This protein binds this small molecule.
Small molecule (SMILES): CC(=O)N[C@H]1[C@H](O[C@H]2[C@H](O)[C@@H](NC(C)=O)CO[C@@H]2CO)O[C@H](CO)[C@@H](O)[C@@H]1O

Binding-site contacts:
Ligand atom C8 contacts residue ASN793 of chain 1.C at 4.2 Å.
Ligand atom C7 contacts residue ASN793 of chain 1.C at 3.8 Å.
Ligand atom O5 contacts residue GLN796 of chain 1.C at 4.5 Å.
Ligand atom O6 contacts residue GLN796 of chain 1.C at 4.4 Å.
Ligand atom C1 contacts residue SER795 of chain 1.C at 3.3 Å.
Ligand atom C5 contacts residue SER795 of chain 1.C at 3.3 Å.
Ligand atom C3 contacts residue ASN793 of chain 1.C at 3.8 Å.
Ligand atom O5 contacts residue SER795 of chain 1.C at 3.1 Å (h-bond).
Ligand atom C5 contacts residue ASN793 of chain 1.C at 3.7 Å.
Ligand atom C1 contacts residue ASN793 of chain 1.C at 1.4 Å.
Ligand atom N2 contacts residue ASN793 of chain 1.C at 2.9 Å (h-bond).
Ligand atom C6 contacts residue SER795 of chain 1.C at 4.0 Å.
Ligand atom C2 contacts residue ASN793 of chain 1.C at 2.5 Å.
Ligand atom C6 contacts residue GLN796 of chain 1.C at 3.3 Å.
Ligand atom C5 contacts residue GLN796 of chain 1.C at 4.1 Å.
Ligand atom O5 contacts residue ASN793 of chain 1.C at 2.4 Å (h-bond).
Ligand atom C4 contacts residue ASN793 of chain 1.C at 4.2 Å.

Sequence of chain 1.C:
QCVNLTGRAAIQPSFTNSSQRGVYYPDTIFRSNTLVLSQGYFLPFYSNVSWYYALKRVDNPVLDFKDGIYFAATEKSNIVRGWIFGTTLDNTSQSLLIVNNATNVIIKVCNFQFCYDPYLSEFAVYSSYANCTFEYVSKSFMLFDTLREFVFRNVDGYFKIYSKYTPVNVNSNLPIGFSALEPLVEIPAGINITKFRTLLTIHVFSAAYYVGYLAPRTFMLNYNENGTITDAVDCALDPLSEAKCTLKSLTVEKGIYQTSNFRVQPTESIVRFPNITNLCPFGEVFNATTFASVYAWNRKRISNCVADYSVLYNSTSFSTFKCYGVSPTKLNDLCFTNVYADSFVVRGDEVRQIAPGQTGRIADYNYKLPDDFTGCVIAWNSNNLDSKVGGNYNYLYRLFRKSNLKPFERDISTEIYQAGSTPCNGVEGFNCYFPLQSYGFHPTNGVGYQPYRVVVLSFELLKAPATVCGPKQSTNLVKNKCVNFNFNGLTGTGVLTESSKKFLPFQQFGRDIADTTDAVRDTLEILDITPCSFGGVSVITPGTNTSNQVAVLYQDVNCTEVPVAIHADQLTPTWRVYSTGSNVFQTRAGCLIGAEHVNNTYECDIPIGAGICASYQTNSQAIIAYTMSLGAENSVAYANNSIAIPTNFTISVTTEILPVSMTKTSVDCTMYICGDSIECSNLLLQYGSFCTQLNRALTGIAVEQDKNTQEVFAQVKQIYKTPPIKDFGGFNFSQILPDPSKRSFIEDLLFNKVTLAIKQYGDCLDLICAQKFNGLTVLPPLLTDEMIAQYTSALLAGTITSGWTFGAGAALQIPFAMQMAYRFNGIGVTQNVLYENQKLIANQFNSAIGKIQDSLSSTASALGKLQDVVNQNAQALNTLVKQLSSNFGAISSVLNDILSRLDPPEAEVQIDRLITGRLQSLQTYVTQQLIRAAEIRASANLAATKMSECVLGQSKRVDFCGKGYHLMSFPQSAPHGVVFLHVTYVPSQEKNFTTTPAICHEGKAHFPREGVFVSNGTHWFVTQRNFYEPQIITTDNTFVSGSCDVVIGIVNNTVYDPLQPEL